This small molecule binds to this protein.
Small molecule (SMILES): CCCCCCCCCCO[C@@H]1O[C@H](CO)[C@@H](O[C@H]2O[C@H](CO)[C@@H](O)[C@H](O)[C@H]2O)[C@H](O)[C@H]1O

Sequence of chain 1.Y:
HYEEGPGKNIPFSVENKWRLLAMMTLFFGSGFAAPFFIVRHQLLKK

Binding-site contacts:
Ligand atom C31 contacts residue VAL21 of chain 1.Z at 4.1 Å (hydrophobic).
Ligand atom C19 contacts residue VAL21 of chain 1.Z at 4.1 Å (hydrophobic).
Ligand atom C19 contacts residue ILE17 of chain 1.Z at 4.5 Å (hydrophobic).
Ligand atom C31 contacts residue ALA23 of chain 1.Y at 3.6 Å (hydrophobic).
Ligand atom O16 contacts residue TRP19 of chain 1.Y at 4.1 Å.
Ligand atom O5 contacts residue TRP19 of chain 1.Y at 4.2 Å.
Ligand atom C28 contacts residue ALA23 of chain 1.Y at 4.3 Å (hydrophobic).
Ligand atom C19 contacts residue TRP19 of chain 1.Y at 4.3 Å (hydrophobic).
Ligand atom C10 contacts residue TRP19 of chain 1.Y at 4.3 Å (hydrophobic).
Ligand atom C1 contacts residue ILE17 of chain 1.Z at 4.4 Å (hydrophobic).
Ligand atom O49 contacts residue ILE17 of chain 1.Z at 3.4 Å.
Ligand atom C8 contacts residue GLU14 of chain 1.Z at 4.2 Å.
Ligand atom C22 contacts residue LEU22 of chain 1.Y at 3.9 Å (hydrophobic).
Ligand atom C25 contacts residue TRP19 of chain 1.Y at 3.4 Å (hydrophobic).
Ligand atom C19 contacts residue LEU22 of chain 1.Y at 4.1 Å (hydrophobic).
Ligand atom O55 contacts residue ILE17 of chain 1.Z at 3.8 Å.
Ligand atom C37 contacts residue THR26 of chain 1.Y at 4.1 Å.
Ligand atom C28 contacts residue VAL21 of chain 1.Z at 4.3 Å (hydrophobic).
Ligand atom C7 contacts residue GLU14 of chain 1.Z at 4.3 Å.
Ligand atom C37 contacts residue ALA23 of chain 1.Y at 4.1 Å (hydrophobic).
Ligand atom C40 contacts residue ALA23 of chain 1.Y at 3.7 Å (hydrophobic).
Ligand atom C25 contacts residue LEU22 of chain 1.Y at 3.7 Å (hydrophobic).
Ligand atom C25 contacts residue ALA23 of chain 1.Y at 3.9 Å (hydrophobic).
Ligand atom C43 contacts residue LEU27 of chain 1.Y at 3.9 Å (hydrophobic).
Ligand atom C3 contacts residue TRP19 of chain 1.Y at 4.2 Å (hydrophobic).
Ligand atom O61 contacts residue TRP19 of chain 1.Y at 4.4 Å.
Ligand atom C34 contacts residue ALA23 of chain 1.Y at 4.4 Å (hydrophobic).
Ligand atom C1 contacts residue TRP19 of chain 1.Y at 4.0 Å (hydrophobic).
Ligand atom C22 contacts residue TRP19 of chain 1.Y at 3.7 Å (hydrophobic).
Ligand atom O4 contacts residue GLU14 of chain 1.Z at 3.3 Å (salt-bridge).
Ligand atom C43 contacts residue ALA23 of chain 1.Y at 4.2 Å (hydrophobic).
Ligand atom O55 contacts residue TRP19 of chain 1.Y at 4.1 Å.

Sequence of chain 1.Z:
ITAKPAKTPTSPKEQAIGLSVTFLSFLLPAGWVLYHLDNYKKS